The small molecule below binds the protein below.
Small molecule (SMILES): O=C(/C=C/c1ccc(O)c(O)c1)O[C@H](Cc1ccc(O)c(O)c1)C(=O)O

Binding-site contacts:
Ligand atom CAW contacts residue GLN324 of chain 1.A at 3.6 Å.
Ligand atom CAF contacts residue SER371 of chain 1.A at 3.5 Å.
Ligand atom OAG contacts residue GLN324 of chain 1.A at 3.3 Å (h-bond).
Ligand atom CAD contacts residue SER371 of chain 1.A at 3.8 Å.
Ligand atom CAW contacts residue GLY327 of chain 1.A at 4.1 Å.
Ligand atom CAB contacts residue SER371 of chain 1.A at 3.5 Å.
Ligand atom OAQ contacts residue PRO370 of chain 1.A at 3.6 Å.
Ligand atom OAG contacts residue SER371 of chain 1.A at 4.1 Å.
Ligand atom CAO contacts residue ROA1 of chain 1.R at 3.7 Å.
Ligand atom OAY contacts residue GLY327 of chain 1.A at 3.9 Å.
Ligand atom OAG contacts residue ASP322 of chain 1.A at 2.8 Å (salt-bridge).
Ligand atom CAP contacts residue ROA1 of chain 1.R at 4.2 Å.
Ligand atom OAL contacts residue PRO370 of chain 1.A at 4.2 Å.
Ligand atom CAE contacts residue ASP322 of chain 1.A at 3.7 Å.
Ligand atom CAD contacts residue GLN324 of chain 1.A at 4.1 Å.
Ligand atom CAP contacts residue PRO370 of chain 1.A at 4.4 Å (hydrophobic).
Ligand atom CAE contacts residue SER371 of chain 1.A at 3.5 Å.
Ligand atom CAA contacts residue PRO370 of chain 1.A at 3.6 Å (hydrophobic).
Ligand atom OAZ contacts residue GLN324 of chain 1.A at 3.6 Å.
Ligand atom CAE contacts residue GLN324 of chain 1.A at 4.4 Å.
Ligand atom CAV contacts residue GLY327 of chain 1.A at 3.9 Å.
Ligand atom CAX contacts residue GLN324 of chain 1.A at 3.3 Å.
Ligand atom CAI contacts residue PRO370 of chain 1.A at 4.0 Å (hydrophobic).
Ligand atom OAH contacts residue SER371 of chain 1.A at 4.0 Å.
Ligand atom OAZ contacts residue GLY327 of chain 1.A at 3.7 Å.
Ligand atom CAJ contacts residue PRO370 of chain 1.A at 3.8 Å (hydrophobic).
Ligand atom CAK contacts residue PRO370 of chain 1.A at 4.0 Å (hydrophobic).
Ligand atom OAQ contacts residue ROA1 of chain 1.R at 3.6 Å.
Ligand atom CAC contacts residue SER371 of chain 1.A at 4.0 Å.
Ligand atom CAT contacts residue GLN324 of chain 1.A at 4.1 Å.
Ligand atom CAN contacts residue ROA1 of chain 1.R at 4.2 Å.
Ligand atom OAR contacts residue ROA1 of chain 1.R at 3.4 Å (h-bond).
Ligand atom CAB contacts residue PRO370 of chain 1.A at 3.7 Å (hydrophobic).
Ligand atom CAN contacts residue PRO370 of chain 1.A at 4.4 Å (hydrophobic).
Ligand atom OAH contacts residue ASP322 of chain 1.A at 3.4 Å (salt-bridge).
Ligand atom CAF contacts residue ASP322 of chain 1.A at 3.9 Å.
Ligand atom CAA contacts residue SER371 of chain 1.A at 3.8 Å.

Sequence of chain 1.A:
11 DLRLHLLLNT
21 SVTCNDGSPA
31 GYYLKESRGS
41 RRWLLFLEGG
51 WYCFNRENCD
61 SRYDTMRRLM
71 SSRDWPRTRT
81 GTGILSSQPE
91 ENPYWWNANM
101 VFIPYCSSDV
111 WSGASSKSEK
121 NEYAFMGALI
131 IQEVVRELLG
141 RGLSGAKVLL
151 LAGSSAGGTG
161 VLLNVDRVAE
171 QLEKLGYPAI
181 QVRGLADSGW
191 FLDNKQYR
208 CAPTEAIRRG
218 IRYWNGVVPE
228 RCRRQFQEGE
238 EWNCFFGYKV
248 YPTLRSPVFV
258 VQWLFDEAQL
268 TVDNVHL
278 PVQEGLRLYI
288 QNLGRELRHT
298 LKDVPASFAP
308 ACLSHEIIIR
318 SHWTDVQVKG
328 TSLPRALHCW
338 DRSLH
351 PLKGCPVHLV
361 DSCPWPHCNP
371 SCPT